A small-molecule ligand and the protein it binds are described below.
Small molecule (SMILES): Cc1ccc2c(c1)nc(/C=C/c1cccc3cccnc13)n2-c1cccc(OCCCN2CCN(C)CC2)c1

Sequence of chain 1.A:
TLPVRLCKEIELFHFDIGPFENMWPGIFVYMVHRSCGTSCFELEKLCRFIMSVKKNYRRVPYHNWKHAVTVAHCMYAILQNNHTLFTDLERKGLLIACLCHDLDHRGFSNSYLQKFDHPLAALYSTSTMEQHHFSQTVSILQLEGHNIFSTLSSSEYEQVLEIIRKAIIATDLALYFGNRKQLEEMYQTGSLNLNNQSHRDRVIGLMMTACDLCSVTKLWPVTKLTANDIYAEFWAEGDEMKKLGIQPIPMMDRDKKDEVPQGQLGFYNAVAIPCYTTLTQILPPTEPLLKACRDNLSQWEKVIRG

Binding-site contacts:
Ligand atom C2 contacts residue LEU227 of chain 1.A at 3.8 Å (hydrophobic).
Ligand atom C7 contacts residue LEU227 of chain 1.A at 3.9 Å (hydrophobic).
Ligand atom N5 contacts residue PHE281 of chain 1.A at 3.8 Å.
Ligand atom C19 contacts residue PRO264 of chain 1.A at 4.0 Å (hydrophobic).
Ligand atom C13 contacts residue TYR245 of chain 1.A at 3.8 Å (hydrophobic).
Ligand atom C6 contacts residue ILE244 of chain 1.A at 3.9 Å (hydrophobic).
Ligand atom C21 contacts residue MET265 of chain 1.A at 3.8 Å (hydrophobic).
Ligand atom N17 contacts residue GLY277 of chain 1.A at 3.9 Å.
Ligand atom C11 contacts residue TYR245 of chain 1.A at 3.9 Å (hydrophobic).
Ligand atom C21 contacts residue TYR245 of chain 1.A at 3.7 Å (hydrophobic).
Ligand atom C19 contacts residue MET265 of chain 1.A at 3.7 Å (hydrophobic).
Ligand atom C3 contacts residue PHE281 of chain 1.A at 3.6 Å (hydrophobic).
Ligand atom N17 contacts residue TYR245 of chain 1.A at 2.7 Å (h-bond).
Ligand atom C1 contacts residue ILE244 of chain 1.A at 3.5 Å (hydrophobic).
Ligand atom C25 contacts residue PHE281 of chain 1.A at 3.4 Å (hydrophobic).
Ligand atom C16 contacts residue TYR245 of chain 1.A at 3.5 Å (hydrophobic).
Ligand atom C1 contacts residue VAL230 of chain 1.A at 3.7 Å (hydrophobic).
Ligand atom C6 contacts residue GLN278 of chain 1.A at 3.5 Å.
Ligand atom C12 contacts residue PHE281 of chain 1.A at 3.6 Å (hydrophobic).
Ligand atom C9 contacts residue PHE248 of chain 1.A at 3.7 Å (hydrophobic).
Ligand atom C22 contacts residue GLU273 of chain 1.A at 3.9 Å.
Ligand atom C15 contacts residue MET265 of chain 1.A at 3.9 Å (hydrophobic).
Ligand atom C24 contacts residue PHE281 of chain 1.A at 3.3 Å (hydrophobic).
Ligand atom N14 contacts residue MET265 of chain 1.A at 4.0 Å.
Ligand atom C7 contacts residue PHE281 of chain 1.A at 3.8 Å (hydrophobic).
Ligand atom C20 contacts residue MET265 of chain 1.A at 3.8 Å (hydrophobic).
Ligand atom C16 contacts residue GLY277 of chain 1.A at 3.9 Å.
Ligand atom C13 contacts residue GLY277 of chain 1.A at 3.7 Å.
Ligand atom C9 contacts residue PHE281 of chain 1.A at 4.0 Å (hydrophobic).
Ligand atom C16 contacts residue MET265 of chain 1.A at 3.9 Å (hydrophobic).
Ligand atom C13 contacts residue MET265 of chain 1.A at 3.9 Å (hydrophobic).
Ligand atom C2 contacts residue PHE281 of chain 1.A at 3.8 Å (hydrophobic).
Ligand atom C2 contacts residue ILE244 of chain 1.A at 3.8 Å (hydrophobic).
Ligand atom C11 contacts residue GLN278 of chain 1.A at 3.8 Å.
Ligand atom N14 contacts residue GLY277 of chain 1.A at 3.8 Å.
Ligand atom N5 contacts residue GLN278 of chain 1.A at 3.1 Å (h-bond).
Ligand atom C4 contacts residue PHE281 of chain 1.A at 3.8 Å (hydrophobic).
Ligand atom C35 contacts residue LEU187 of chain 1.A at 3.8 Å (hydrophobic).
Ligand atom C8 contacts residue PHE248 of chain 1.A at 3.9 Å (hydrophobic).
Ligand atom C22 contacts residue PRO264 of chain 1.A at 3.9 Å (hydrophobic).